Sequence of chain 1.C:
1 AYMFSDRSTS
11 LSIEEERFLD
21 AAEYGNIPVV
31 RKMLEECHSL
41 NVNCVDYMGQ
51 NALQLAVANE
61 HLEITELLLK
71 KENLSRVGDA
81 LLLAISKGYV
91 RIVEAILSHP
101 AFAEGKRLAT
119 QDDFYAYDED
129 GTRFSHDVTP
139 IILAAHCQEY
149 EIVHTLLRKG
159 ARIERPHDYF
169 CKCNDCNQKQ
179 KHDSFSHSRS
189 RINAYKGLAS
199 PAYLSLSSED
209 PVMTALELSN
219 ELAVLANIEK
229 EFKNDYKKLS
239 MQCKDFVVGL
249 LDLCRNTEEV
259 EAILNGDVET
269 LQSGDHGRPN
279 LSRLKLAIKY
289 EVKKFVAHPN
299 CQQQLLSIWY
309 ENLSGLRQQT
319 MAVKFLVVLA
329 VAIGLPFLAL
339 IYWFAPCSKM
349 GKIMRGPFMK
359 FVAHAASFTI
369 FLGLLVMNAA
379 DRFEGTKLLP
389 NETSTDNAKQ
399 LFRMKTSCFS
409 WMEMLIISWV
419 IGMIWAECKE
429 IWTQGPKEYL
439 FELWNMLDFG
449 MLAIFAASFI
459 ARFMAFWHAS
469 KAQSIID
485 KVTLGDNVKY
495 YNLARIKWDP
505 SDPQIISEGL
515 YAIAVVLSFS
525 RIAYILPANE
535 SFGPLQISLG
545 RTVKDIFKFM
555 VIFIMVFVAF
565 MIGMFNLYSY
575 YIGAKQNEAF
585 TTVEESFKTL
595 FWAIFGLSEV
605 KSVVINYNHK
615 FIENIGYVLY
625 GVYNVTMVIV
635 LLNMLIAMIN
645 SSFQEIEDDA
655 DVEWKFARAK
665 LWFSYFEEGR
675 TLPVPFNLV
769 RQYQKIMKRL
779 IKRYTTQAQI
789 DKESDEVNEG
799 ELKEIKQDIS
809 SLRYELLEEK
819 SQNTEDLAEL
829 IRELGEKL

The small molecule below binds the protein below.
Small molecule (SMILES): CC(C)CCC[C@@H](C)[C@H]1CC[C@H]2[C@@H]3CC=C4C[C@@H](OC(=O)CCC(=O)O)CC[C@]4(C)[C@H]3CC[C@]12C

Binding-site contacts:
Ligand atom CAM contacts residue LYS614 of chain 1.C at 3.8 Å.
Ligand atom CAS contacts residue ILE619 of chain 1.C at 3.7 Å (hydrophobic).
Ligand atom CBH contacts residue ILE619 of chain 1.C at 4.4 Å (hydrophobic).
Ligand atom OAH contacts residue PRO504 of chain 1.A at 4.1 Å.
Ligand atom CAY contacts residue PHE615 of chain 1.C at 4.1 Å (hydrophobic).
Ligand atom OAH contacts residue LYS614 of chain 1.C at 3.7 Å.
Ligand atom CAR contacts residue ASN618 of chain 1.C at 3.6 Å.
Ligand atom CAY contacts residue ASN618 of chain 1.C at 4.1 Å.
Ligand atom CBC contacts residue ASN618 of chain 1.C at 4.4 Å.
Ligand atom CAC contacts residue ILE517 of chain 1.A at 4.2 Å (hydrophobic).
Ligand atom OAG contacts residue PHE615 of chain 1.C at 3.6 Å.
Ligand atom CAR contacts residue PHE615 of chain 1.C at 3.7 Å (hydrophobic).
Ligand atom CAT contacts residue ILE619 of chain 1.C at 3.8 Å (hydrophobic).
Ligand atom CAU contacts residue ILE517 of chain 1.A at 3.9 Å (hydrophobic).
Ligand atom CAS contacts residue VAL622 of chain 1.C at 4.4 Å (hydrophobic).
Ligand atom CAP contacts residue ILE452 of chain 1.A at 4.3 Å (hydrophobic).
Ligand atom OAF contacts residue PRO504 of chain 1.A at 4.0 Å.
Ligand atom CAU contacts residue ILE619 of chain 1.C at 4.1 Å (hydrophobic).
Ligand atom CAY contacts residue LYS614 of chain 1.C at 4.3 Å.
Ligand atom CAT contacts residue PHE615 of chain 1.C at 3.9 Å (hydrophobic).
Ligand atom OAH contacts residue ASN612 of chain 1.C at 4.0 Å.
Ligand atom CBF contacts residue ILE619 of chain 1.C at 3.7 Å (hydrophobic).
Ligand atom CAX contacts residue LYS614 of chain 1.C at 4.3 Å.
Ligand atom CBC contacts residue PHE615 of chain 1.C at 3.8 Å (hydrophobic).
Ligand atom CAA contacts residue GLY448 of chain 1.A at 3.9 Å.
Ligand atom CAA contacts residue LEU445 of chain 1.A at 3.8 Å (hydrophobic).
Ligand atom CAU contacts residue VAL622 of chain 1.C at 4.3 Å (hydrophobic).
Ligand atom CAA contacts residue LEU521 of chain 1.A at 4.3 Å (hydrophobic).
Ligand atom OAW contacts residue ASN618 of chain 1.C at 3.8 Å.
Ligand atom OAG contacts residue LYS614 of chain 1.C at 4.3 Å.
Ligand atom CAM contacts residue ASN618 of chain 1.C at 4.1 Å.
Ligand atom CBE contacts residue ILE517 of chain 1.A at 4.2 Å (hydrophobic).
Ligand atom CAA contacts residue MET444 of chain 1.A at 3.9 Å (hydrophobic).
Ligand atom CAR contacts residue LYS614 of chain 1.C at 4.4 Å.
Ligand atom CBI contacts residue ILE517 of chain 1.A at 4.4 Å (hydrophobic).
Ligand atom CAT contacts residue ASN618 of chain 1.C at 4.1 Å.
Ligand atom CAM contacts residue PHE615 of chain 1.C at 4.3 Å (hydrophobic).
Ligand atom CAL contacts residue LYS614 of chain 1.C at 4.3 Å.
Ligand atom CAB contacts residue LEU445 of chain 1.A at 4.3 Å (hydrophobic).
Ligand atom CAD contacts residue ASN618 of chain 1.C at 4.4 Å.

Sequence of chain 1.A:
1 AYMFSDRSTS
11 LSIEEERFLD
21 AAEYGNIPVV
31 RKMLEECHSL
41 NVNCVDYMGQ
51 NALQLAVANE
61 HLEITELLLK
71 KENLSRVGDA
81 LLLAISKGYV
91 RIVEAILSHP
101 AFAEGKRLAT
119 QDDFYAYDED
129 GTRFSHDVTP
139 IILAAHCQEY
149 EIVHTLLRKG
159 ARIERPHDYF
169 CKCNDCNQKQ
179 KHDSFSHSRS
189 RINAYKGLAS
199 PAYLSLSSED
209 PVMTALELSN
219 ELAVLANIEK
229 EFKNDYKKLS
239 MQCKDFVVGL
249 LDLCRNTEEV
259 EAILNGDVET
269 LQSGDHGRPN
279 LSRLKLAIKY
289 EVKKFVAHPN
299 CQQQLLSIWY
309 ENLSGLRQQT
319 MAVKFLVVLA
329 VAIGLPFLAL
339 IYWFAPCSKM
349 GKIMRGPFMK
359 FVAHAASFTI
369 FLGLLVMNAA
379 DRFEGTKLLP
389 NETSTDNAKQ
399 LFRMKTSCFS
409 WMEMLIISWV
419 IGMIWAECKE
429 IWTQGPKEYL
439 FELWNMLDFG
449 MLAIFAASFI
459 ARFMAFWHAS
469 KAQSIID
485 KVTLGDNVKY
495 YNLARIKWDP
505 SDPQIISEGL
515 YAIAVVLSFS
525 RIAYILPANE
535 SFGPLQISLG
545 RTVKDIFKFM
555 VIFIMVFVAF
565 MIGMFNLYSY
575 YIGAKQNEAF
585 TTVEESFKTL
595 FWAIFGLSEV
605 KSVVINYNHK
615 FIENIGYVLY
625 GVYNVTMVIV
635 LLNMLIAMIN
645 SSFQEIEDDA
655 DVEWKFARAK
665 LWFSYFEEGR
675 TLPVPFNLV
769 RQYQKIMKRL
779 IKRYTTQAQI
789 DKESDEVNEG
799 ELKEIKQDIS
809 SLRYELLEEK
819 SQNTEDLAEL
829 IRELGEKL